Sequence of chain 1.E:
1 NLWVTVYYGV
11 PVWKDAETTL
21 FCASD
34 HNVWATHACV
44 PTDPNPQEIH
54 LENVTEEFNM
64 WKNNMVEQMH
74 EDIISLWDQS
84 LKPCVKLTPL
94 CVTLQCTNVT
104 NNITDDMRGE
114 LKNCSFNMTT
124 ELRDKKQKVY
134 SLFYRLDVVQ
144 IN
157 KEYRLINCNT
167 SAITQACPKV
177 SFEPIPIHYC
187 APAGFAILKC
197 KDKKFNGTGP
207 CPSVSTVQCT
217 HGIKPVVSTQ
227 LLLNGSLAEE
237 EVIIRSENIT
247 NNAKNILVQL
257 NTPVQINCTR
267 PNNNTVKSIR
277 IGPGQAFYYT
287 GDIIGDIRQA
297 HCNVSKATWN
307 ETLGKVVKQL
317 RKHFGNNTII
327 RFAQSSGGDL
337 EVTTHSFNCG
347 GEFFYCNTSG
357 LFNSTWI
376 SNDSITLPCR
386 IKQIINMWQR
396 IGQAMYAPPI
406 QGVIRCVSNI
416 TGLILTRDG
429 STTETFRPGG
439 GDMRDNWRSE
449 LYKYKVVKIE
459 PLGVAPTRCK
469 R

Binding-site contacts:
Ligand atom C3 contacts residue GLN261 of chain 1.E at 4.0 Å.
Ligand atom O7 contacts residue ASN299 of chain 1.E at 4.2 Å.
Ligand atom C8 contacts residue ASN299 of chain 1.E at 3.7 Å.
Ligand atom C2 contacts residue GLN261 of chain 1.E at 4.0 Å.
Ligand atom C4 contacts residue ASN263 of chain 1.E at 4.4 Å.
Ligand atom N2 contacts residue ASN263 of chain 1.E at 2.9 Å (h-bond).
Ligand atom C3 contacts residue ASN263 of chain 1.E at 3.9 Å.
Ligand atom N2 contacts residue GLN261 of chain 1.E at 3.7 Å.
Ligand atom C7 contacts residue ASN263 of chain 1.E at 3.5 Å.
Ligand atom O7 contacts residue ASN263 of chain 1.E at 3.7 Å.
Ligand atom C8 contacts residue SER301 of chain 1.E at 3.6 Å.
Ligand atom C5 contacts residue ASN263 of chain 1.E at 3.8 Å.
Ligand atom C1 contacts residue ASN263 of chain 1.E at 1.5 Å.
Ligand atom C5 contacts residue ARG410 of chain 1.E at 4.4 Å.
Ligand atom C8 contacts residue ASN263 of chain 1.E at 4.1 Å.
Ligand atom C2 contacts residue ASN263 of chain 1.E at 2.5 Å.
Ligand atom C1 contacts residue GLN261 of chain 1.E at 3.6 Å.
Ligand atom C7 contacts residue SER301 of chain 1.E at 4.5 Å.
Ligand atom O5 contacts residue ARG410 of chain 1.E at 3.1 Å (salt-bridge).
Ligand atom C8 contacts residue GLN261 of chain 1.E at 4.0 Å.
Ligand atom O5 contacts residue ASN263 of chain 1.E at 2.5 Å (h-bond).
Ligand atom C1 contacts residue ARG410 of chain 1.E at 3.7 Å.

This protein binds this small molecule.
Small molecule (SMILES): CC(=O)N[C@H]1[C@H](O[C@H]2[C@H](O)[C@@H](NC(C)=O)CO[C@@H]2CO)O[C@H](CO)[C@@H](O)[C@@H]1O